Sequence of chain 1.D:
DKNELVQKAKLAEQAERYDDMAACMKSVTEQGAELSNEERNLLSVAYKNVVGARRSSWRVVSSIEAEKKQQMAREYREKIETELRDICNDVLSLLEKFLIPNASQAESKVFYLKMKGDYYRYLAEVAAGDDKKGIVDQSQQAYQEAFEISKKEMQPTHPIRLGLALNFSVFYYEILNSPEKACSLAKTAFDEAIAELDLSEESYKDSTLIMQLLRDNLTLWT

Sequence of chain 1.C:
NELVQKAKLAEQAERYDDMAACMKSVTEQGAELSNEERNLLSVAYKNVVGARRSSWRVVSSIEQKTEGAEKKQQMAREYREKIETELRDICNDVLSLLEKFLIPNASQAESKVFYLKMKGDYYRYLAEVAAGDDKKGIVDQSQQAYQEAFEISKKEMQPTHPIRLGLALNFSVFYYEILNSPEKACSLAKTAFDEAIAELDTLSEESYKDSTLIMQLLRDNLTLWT

This protein binds this small molecule.
Small molecule (SMILES): CC(C)C[C@H](NC(=O)[C@H](C)N)C(=O)N[C@@H](COP(=O)(O)O)C(=O)N[C@@H](C)C=O.C[C@H](N)C(=O)N[C@@H](C)C(=O)N[C@@H](C)C(=O)N[C@@H](COP(=O)(O)O)C(=O)N[C@@H](C)C=O

Binding-site contacts:
Ligand atom O3P contacts residue TYR128 of chain 1.C at 2.6 Å (h-bond).
Ligand atom CB contacts residue ASN224 of chain 1.C at 3.5 Å.
Ligand atom O contacts residue LEU220 of chain 1.D at 3.5 Å.
Ligand atom N contacts residue LEU227 of chain 1.D at 3.1 Å.
Ligand atom P contacts residue ARG56 of chain 1.D at 3.5 Å.
Ligand atom O3P contacts residue ARG127 of chain 1.D at 2.7 Å (salt-bridge).
Ligand atom C contacts residue ASN224 of chain 1.D at 3.4 Å.
Ligand atom O contacts residue ASN224 of chain 1.D at 3.0 Å (h-bond).
Ligand atom P contacts residue ARG56 of chain 1.C at 3.4 Å.
Ligand atom CB contacts residue ASN173 of chain 1.C at 3.6 Å.
Ligand atom C contacts residue LYS49 of chain 1.D at 3.5 Å.
Ligand atom O contacts residue LEU172 of chain 1.D at 3.0 Å.
Ligand atom O1P contacts residue ARG56 of chain 1.C at 2.6 Å (salt-bridge).
Ligand atom O contacts residue LEU220 of chain 1.C at 3.4 Å.
Ligand atom O2P contacts residue ARG127 of chain 1.C at 2.7 Å (salt-bridge).
Ligand atom CD1 contacts residue ASN224 of chain 1.D at 3.3 Å.
Ligand atom O3P contacts residue ARG127 of chain 1.C at 3.3 Å (salt-bridge).
Ligand atom C contacts residue ASN224 of chain 1.D at 3.6 Å.
Ligand atom CB contacts residue ASN173 of chain 1.D at 3.4 Å.
Ligand atom C contacts residue LEU172 of chain 1.D at 3.6 Å (hydrophobic).
Ligand atom O contacts residue LEU172 of chain 1.C at 3.2 Å.
Ligand atom CB contacts residue ASN224 of chain 1.D at 3.5 Å.
Ligand atom CA contacts residue ASN224 of chain 1.D at 3.5 Å.
Ligand atom O contacts residue ASN224 of chain 1.C at 3.0 Å (h-bond).
Ligand atom CD1 contacts residue ASP223 of chain 1.D at 3.5 Å.
Ligand atom CB contacts residue ASN173 of chain 1.C at 3.4 Å.
Ligand atom C contacts residue ASN173 of chain 1.D at 3.5 Å.
Ligand atom N contacts residue ASN224 of chain 1.D at 2.7 Å (h-bond).
Ligand atom O2P contacts residue ARG56 of chain 1.C at 2.7 Å (salt-bridge).
Ligand atom CA contacts residue ASN173 of chain 1.D at 3.4 Å.
Ligand atom N contacts residue ASN173 of chain 1.D at 2.8 Å (h-bond).
Ligand atom O1P contacts residue LYS49 of chain 1.D at 3.0 Å (salt-bridge).
Ligand atom CG contacts residue ASN224 of chain 1.D at 3.4 Å.
Ligand atom O1P contacts residue ARG56 of chain 1.D at 2.7 Å (salt-bridge).
Ligand atom O2P contacts residue ARG56 of chain 1.D at 2.5 Å (salt-bridge).
Ligand atom N contacts residue ASN224 of chain 1.C at 3.0 Å (h-bond).
Ligand atom N contacts residue ASN173 of chain 1.C at 3.0 Å (h-bond).
Ligand atom O3P contacts residue TYR128 of chain 1.D at 2.5 Å (h-bond).
Ligand atom O2P contacts residue ARG127 of chain 1.D at 2.8 Å (salt-bridge).
Ligand atom CA contacts residue ASN224 of chain 1.D at 3.2 Å.